This small molecule binds to this protein.
Small molecule (SMILES): Nc1nc2c(ncn2[C@H]2C[C@H](O)[C@@H](CO[P](=O)(O)O[P](=O)(O)OP(=O)(O)O)O2)c(=O)[nH]1

Sequence of chain 1.A:
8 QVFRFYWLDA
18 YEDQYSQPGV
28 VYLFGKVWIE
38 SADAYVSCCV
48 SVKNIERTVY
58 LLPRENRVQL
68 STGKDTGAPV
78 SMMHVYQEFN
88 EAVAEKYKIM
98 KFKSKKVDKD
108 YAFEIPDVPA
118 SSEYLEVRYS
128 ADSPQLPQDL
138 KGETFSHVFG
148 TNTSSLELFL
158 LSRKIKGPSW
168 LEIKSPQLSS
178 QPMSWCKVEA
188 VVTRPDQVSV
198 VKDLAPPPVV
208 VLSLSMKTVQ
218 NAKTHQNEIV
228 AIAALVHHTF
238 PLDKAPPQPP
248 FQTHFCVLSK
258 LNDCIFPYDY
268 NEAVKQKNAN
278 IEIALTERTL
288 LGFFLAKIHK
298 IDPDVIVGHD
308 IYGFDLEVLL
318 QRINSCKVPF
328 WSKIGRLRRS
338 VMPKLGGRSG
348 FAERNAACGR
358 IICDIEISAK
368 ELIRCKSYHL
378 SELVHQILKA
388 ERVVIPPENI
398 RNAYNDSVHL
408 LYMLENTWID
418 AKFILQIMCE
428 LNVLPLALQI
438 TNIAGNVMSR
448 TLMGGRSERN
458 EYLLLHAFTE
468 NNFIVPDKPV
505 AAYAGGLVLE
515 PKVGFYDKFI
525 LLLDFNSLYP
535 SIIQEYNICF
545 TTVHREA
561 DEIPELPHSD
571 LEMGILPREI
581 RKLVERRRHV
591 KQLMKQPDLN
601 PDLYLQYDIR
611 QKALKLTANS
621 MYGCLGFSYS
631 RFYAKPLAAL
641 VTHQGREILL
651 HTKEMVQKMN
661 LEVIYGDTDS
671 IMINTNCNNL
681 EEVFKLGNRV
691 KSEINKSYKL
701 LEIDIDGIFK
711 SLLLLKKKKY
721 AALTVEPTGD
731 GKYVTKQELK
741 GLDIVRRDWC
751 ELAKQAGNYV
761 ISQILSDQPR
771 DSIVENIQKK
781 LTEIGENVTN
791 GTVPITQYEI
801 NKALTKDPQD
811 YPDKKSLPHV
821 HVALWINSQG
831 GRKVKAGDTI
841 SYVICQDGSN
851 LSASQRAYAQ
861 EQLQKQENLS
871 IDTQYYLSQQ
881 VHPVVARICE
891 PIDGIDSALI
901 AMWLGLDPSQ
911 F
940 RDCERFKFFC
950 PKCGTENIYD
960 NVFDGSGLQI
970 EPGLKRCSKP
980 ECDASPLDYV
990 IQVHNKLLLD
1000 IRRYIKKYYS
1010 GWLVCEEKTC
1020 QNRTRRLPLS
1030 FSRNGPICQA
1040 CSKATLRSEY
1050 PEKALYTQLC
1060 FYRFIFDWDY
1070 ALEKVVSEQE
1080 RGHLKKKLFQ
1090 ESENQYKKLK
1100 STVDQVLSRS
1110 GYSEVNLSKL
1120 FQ

Binding-site contacts:
Ligand atom O1G contacts residue MG1 of chain 1.J at 2.1 Å.
Ligand atom O1A contacts residue ASP669 of chain 1.A at 2.8 Å (salt-bridge).
Ligand atom O1A contacts residue MG1 of chain 1.J at 2.1 Å.
Ligand atom O3B contacts residue LYS615 of chain 1.A at 3.3 Å.
Ligand atom O3B contacts residue MG1 of chain 1.J at 3.5 Å.
Ligand atom N7 contacts residue ASN619 of chain 1.A at 3.5 Å (h-bond).
Ligand atom O1A contacts residue ASP528 of chain 1.A at 3.6 Å.
Ligand atom O3A contacts residue LYS615 of chain 1.A at 2.9 Å (salt-bridge).
Ligand atom C2' contacts residue TYR533 of chain 1.A at 3.5 Å (hydrophobic).
Ligand atom PG contacts residue ARG587 of chain 1.A at 3.3 Å.
Ligand atom C3' contacts residue TYR533 of chain 1.A at 3.7 Å (hydrophobic).
Ligand atom O1B contacts residue ASN619 of chain 1.A at 3.7 Å.
Ligand atom O3G contacts residue PHE529 of chain 1.A at 3.7 Å.
Ligand atom O2G contacts residue ARG587 of chain 1.A at 2.9 Å (salt-bridge).
Ligand atom O2B contacts residue PHE529 of chain 1.A at 3.3 Å (h-bond).
Ligand atom C5' contacts residue ASP669 of chain 1.A at 3.7 Å.
Ligand atom O3B contacts residue ARG587 of chain 1.A at 3.5 Å (salt-bridge).
Ligand atom O2B contacts residue MG1 of chain 1.J at 2.2 Å.
Ligand atom PB contacts residue SER531 of chain 1.A at 3.4 Å.
Ligand atom O3G contacts residue ASN530 of chain 1.A at 2.6 Å (h-bond).
Ligand atom O3' contacts residue TYR533 of chain 1.A at 2.9 Å (h-bond).
Ligand atom O3B contacts residue SER531 of chain 1.A at 3.0 Å (h-bond).
Ligand atom PB contacts residue LYS615 of chain 1.A at 3.6 Å.
Ligand atom PB contacts residue MG1 of chain 1.J at 3.1 Å.
Ligand atom O3A contacts residue MG1 of chain 1.J at 3.3 Å.
Ligand atom N2 contacts residue TYR622 of chain 1.A at 3.5 Å.
Ligand atom O3G contacts residue SER531 of chain 1.A at 3.6 Å (h-bond).
Ligand atom C3' contacts residue ASN619 of chain 1.A at 3.7 Å.
Ligand atom O2B contacts residue SER531 of chain 1.A at 3.1 Å (h-bond).
Ligand atom O2A contacts residue LYS615 of chain 1.A at 3.4 Å (salt-bridge).
Ligand atom O2B contacts residue LEU532 of chain 1.A at 3.4 Å (h-bond).
Ligand atom O2G contacts residue LYS615 of chain 1.A at 3.1 Å (salt-bridge).
Ligand atom O1G contacts residue PHE529 of chain 1.A at 3.1 Å (h-bond).
Ligand atom O2B contacts residue ASP669 of chain 1.A at 3.0 Å (salt-bridge).
Ligand atom O1B contacts residue LYS615 of chain 1.A at 3.6 Å.
Ligand atom PA contacts residue MG1 of chain 1.J at 3.3 Å.
Ligand atom O1B contacts residue SER531 of chain 1.A at 3.1 Å.
Ligand atom O1G contacts residue ASP528 of chain 1.A at 3.1 Å (salt-bridge).
Ligand atom O3G contacts residue ARG587 of chain 1.A at 3.2 Å (salt-bridge).
Ligand atom PG contacts residue MG1 of chain 1.J at 3.4 Å.